Sequence of chain 1.H:
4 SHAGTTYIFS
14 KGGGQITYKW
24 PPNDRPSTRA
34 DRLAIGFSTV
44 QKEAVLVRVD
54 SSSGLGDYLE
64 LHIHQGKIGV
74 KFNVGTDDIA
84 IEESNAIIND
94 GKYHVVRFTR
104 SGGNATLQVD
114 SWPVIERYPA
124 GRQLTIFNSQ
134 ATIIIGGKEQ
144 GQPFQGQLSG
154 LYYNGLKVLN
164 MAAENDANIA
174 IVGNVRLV

Binding-site contacts:
Ligand atom N2 contacts residue SER104 of chain 1.H at 3.7 Å.
Ligand atom C3 contacts residue ASN107 of chain 1.H at 3.8 Å.
Ligand atom O7 contacts residue ASN107 of chain 1.H at 3.6 Å.
Ligand atom C6 contacts residue TYR121 of chain 1.H at 3.9 Å (hydrophobic).
Ligand atom C4 contacts residue ASN107 of chain 1.H at 4.2 Å.
Ligand atom C1 contacts residue TYR121 of chain 1.H at 4.2 Å (hydrophobic).
Ligand atom N2 contacts residue ASN107 of chain 1.H at 3.0 Å (h-bond).
Ligand atom C7 contacts residue GLY105 of chain 1.H at 4.5 Å.
Ligand atom C1 contacts residue ASN107 of chain 1.H at 1.4 Å.
Ligand atom C1 contacts residue SER104 of chain 1.H at 4.2 Å.
Ligand atom C8 contacts residue SER104 of chain 1.H at 3.3 Å.
Ligand atom C7 contacts residue SER104 of chain 1.H at 3.4 Å.
Ligand atom C5 contacts residue TYR121 of chain 1.H at 3.8 Å (hydrophobic).
Ligand atom C6 contacts residue TYR121 of chain 1.H at 4.4 Å (hydrophobic).
Ligand atom O5 contacts residue TYR121 of chain 1.H at 3.4 Å.
Ligand atom C4 contacts residue TYR121 of chain 1.H at 4.0 Å (hydrophobic).
Ligand atom C5 contacts residue ASN107 of chain 1.H at 3.6 Å.
Ligand atom O5 contacts residue ASN107 of chain 1.H at 2.3 Å (h-bond).
Ligand atom C7 contacts residue ASN107 of chain 1.H at 3.5 Å.
Ligand atom O6 contacts residue TYR121 of chain 1.H at 3.4 Å.
Ligand atom C5 contacts residue TYR121 of chain 1.H at 4.2 Å (hydrophobic).
Ligand atom C2 contacts residue ASN107 of chain 1.H at 2.5 Å.
Ligand atom C8 contacts residue GLY105 of chain 1.H at 3.6 Å.
Ligand atom C1 contacts residue TYR121 of chain 1.H at 4.4 Å (hydrophobic).
Ligand atom O7 contacts residue SER104 of chain 1.H at 3.2 Å.
Ligand atom C3 contacts residue TYR121 of chain 1.H at 4.0 Å (hydrophobic).

A protein and the small-molecule ligand that binds it are described below.
Small molecule (SMILES): CC(=O)N[C@H]1[C@H](O[C@H]2[C@H](O)[C@@H](NC(C)=O)CO[C@@H]2CO[C@@H]2O[C@@H](C)[C@@H](O)[C@@H](O)[C@@H]2O)O[C@H](CO)[C@@H](O)[C@@H]1O